Sequence of chain 1.C:
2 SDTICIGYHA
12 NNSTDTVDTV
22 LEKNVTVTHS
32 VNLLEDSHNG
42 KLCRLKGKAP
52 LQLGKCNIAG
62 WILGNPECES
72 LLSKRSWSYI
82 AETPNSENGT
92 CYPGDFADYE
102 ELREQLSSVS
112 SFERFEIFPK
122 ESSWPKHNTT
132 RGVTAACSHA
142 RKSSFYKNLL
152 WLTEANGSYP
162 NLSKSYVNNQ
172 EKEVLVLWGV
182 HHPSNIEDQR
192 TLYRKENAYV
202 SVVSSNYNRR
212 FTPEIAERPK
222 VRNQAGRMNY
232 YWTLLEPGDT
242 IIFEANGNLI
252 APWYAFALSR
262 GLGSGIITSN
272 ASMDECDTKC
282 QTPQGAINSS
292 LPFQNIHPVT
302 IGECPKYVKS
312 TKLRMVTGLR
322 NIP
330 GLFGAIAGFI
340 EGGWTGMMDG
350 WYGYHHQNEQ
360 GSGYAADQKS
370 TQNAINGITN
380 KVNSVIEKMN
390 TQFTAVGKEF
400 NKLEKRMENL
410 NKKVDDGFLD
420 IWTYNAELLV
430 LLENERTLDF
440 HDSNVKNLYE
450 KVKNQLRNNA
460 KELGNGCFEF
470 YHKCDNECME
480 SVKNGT

A small-molecule ligand and the protein it binds are described below.
Small molecule (SMILES): CC(=O)N[C@H]1[C@H](O[C@H]2[C@H](O)[C@@H](NC(C)=O)CO[C@@H]2CO)O[C@H](CO)[C@@H](O[C@@H]2O[C@H](CO[C@H]3O[C@H](CO)[C@@H](O)[C@H](O[C@H]4O[C@H](CO)[C@@H](O)[C@H](O)[C@@H]4O)[C@@H]3O)[C@@H](O)[C@H](O[C@H]3O[C@H](CO)[C@@H](O)[C@H](O)[C@@H]3O)[C@@H]2O)[C@@H]1O

Sequence of chain 1.A:
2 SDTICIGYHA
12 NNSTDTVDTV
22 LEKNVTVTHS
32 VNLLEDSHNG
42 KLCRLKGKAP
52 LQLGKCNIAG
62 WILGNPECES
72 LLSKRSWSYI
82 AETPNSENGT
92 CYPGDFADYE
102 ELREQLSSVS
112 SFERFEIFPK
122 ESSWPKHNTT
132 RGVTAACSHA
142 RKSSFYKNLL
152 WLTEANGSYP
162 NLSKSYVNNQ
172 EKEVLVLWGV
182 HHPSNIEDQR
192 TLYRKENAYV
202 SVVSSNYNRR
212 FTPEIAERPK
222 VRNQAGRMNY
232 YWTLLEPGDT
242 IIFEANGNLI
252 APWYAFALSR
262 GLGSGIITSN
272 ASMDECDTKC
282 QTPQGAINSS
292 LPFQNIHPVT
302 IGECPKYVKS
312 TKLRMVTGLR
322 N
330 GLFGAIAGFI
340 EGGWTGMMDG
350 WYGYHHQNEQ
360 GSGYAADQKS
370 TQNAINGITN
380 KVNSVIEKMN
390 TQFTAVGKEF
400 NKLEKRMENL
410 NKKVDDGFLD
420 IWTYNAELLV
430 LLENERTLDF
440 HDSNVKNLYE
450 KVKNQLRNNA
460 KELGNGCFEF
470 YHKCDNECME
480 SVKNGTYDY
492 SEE

Binding-site contacts:
Ligand atom C5 contacts residue GLU188 of chain 1.A at 4.1 Å.
Ligand atom C3 contacts residue ARG191 of chain 1.A at 3.9 Å.
Ligand atom O3 contacts residue GLU197 of chain 1.A at 4.4 Å.
Ligand atom O4 contacts residue ARG195 of chain 1.A at 4.4 Å.
Ligand atom N2 contacts residue ASN162 of chain 1.C at 2.9 Å (h-bond).
Ligand atom C7 contacts residue ASN162 of chain 1.C at 3.5 Å.
Ligand atom O5 contacts residue ASN162 of chain 1.C at 2.3 Å (h-bond).
Ligand atom C1 contacts residue ARG191 of chain 1.A at 4.2 Å.
Ligand atom C5 contacts residue ARG195 of chain 1.A at 4.3 Å.
Ligand atom O2 contacts residue GLU188 of chain 1.A at 3.0 Å (salt-bridge).
Ligand atom O6 contacts residue THR192 of chain 1.A at 3.7 Å.
Ligand atom C2 contacts residue ARG191 of chain 1.A at 4.2 Å.
Ligand atom O5 contacts residue ARG191 of chain 1.A at 3.6 Å.
Ligand atom C6 contacts residue ARG191 of chain 1.A at 3.7 Å.
Ligand atom O4 contacts residue GLU188 of chain 1.A at 4.4 Å.
Ligand atom O2 contacts residue ARG191 of chain 1.A at 2.9 Å (salt-bridge).
Ligand atom O7 contacts residue ASN162 of chain 1.C at 3.6 Å.
Ligand atom C4 contacts residue ARG191 of chain 1.A at 4.0 Å.
Ligand atom O3 contacts residue ARG191 of chain 1.A at 3.0 Å (salt-bridge).
Ligand atom C4 contacts residue ARG191 of chain 1.A at 4.4 Å.
Ligand atom C2 contacts residue GLU188 of chain 1.A at 4.0 Å.
Ligand atom C4 contacts residue ASN162 of chain 1.C at 4.2 Å.
Ligand atom C5 contacts residue ASN162 of chain 1.C at 3.6 Å.
Ligand atom C2 contacts residue ASN162 of chain 1.C at 2.4 Å.
Ligand atom C6 contacts residue GLU188 of chain 1.A at 3.6 Å.
Ligand atom O5 contacts residue ARG191 of chain 1.A at 2.9 Å (salt-bridge).
Ligand atom C2 contacts residue ARG191 of chain 1.A at 3.7 Å.
Ligand atom O4 contacts residue ILE187 of chain 1.A at 4.3 Å.
Ligand atom C3 contacts residue ASN162 of chain 1.C at 3.8 Å.
Ligand atom O6 contacts residue ARG191 of chain 1.A at 3.8 Å.
Ligand atom C6 contacts residue ARG191 of chain 1.A at 3.5 Å.
Ligand atom O6 contacts residue TYR200 of chain 1.C at 4.2 Å.
Ligand atom C5 contacts residue ARG191 of chain 1.A at 3.9 Å.
Ligand atom C6 contacts residue ARG195 of chain 1.A at 3.5 Å.
Ligand atom C1 contacts residue ASN162 of chain 1.C at 1.4 Å.
Ligand atom C6 contacts residue THR192 of chain 1.A at 3.9 Å.
Ligand atom C1 contacts residue ARG191 of chain 1.A at 3.6 Å.
Ligand atom O6 contacts residue ARG191 of chain 1.A at 4.1 Å.
Ligand atom O4 contacts residue ARG191 of chain 1.A at 3.6 Å (salt-bridge).
Ligand atom O6 contacts residue ARG195 of chain 1.A at 2.5 Å (salt-bridge).